Sequence of chain 1.B:
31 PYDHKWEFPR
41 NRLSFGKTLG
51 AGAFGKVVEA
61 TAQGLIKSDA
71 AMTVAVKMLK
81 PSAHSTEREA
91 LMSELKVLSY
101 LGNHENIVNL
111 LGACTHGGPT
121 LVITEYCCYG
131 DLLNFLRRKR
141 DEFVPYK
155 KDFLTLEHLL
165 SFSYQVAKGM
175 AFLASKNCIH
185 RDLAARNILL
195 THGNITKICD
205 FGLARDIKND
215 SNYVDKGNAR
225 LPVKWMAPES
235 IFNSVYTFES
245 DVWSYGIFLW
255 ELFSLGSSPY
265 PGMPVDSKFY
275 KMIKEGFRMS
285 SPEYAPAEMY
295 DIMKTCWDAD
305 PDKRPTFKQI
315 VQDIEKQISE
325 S

Binding-site contacts:
Ligand atom N1 contacts residue GLU94 of chain 1.B at 2.8 Å (salt-bridge).
Ligand atom C20 contacts residue GLU94 of chain 1.B at 3.6 Å.
Ligand atom O1 contacts residue VAL57 of chain 1.B at 3.5 Å.
Ligand atom C9 contacts residue LYS77 of chain 1.B at 3.6 Å.
Ligand atom N2 contacts residue ASP204 of chain 1.B at 3.5 Å (salt-bridge).
Ligand atom C23 contacts residue THR124 of chain 1.B at 3.2 Å.
Ligand atom C11 contacts residue GLU94 of chain 1.B at 3.6 Å.
Ligand atom C9 contacts residue GLU94 of chain 1.B at 3.4 Å.
Ligand atom O2 contacts residue VAL108 of chain 1.B at 3.0 Å.
Ligand atom C3 contacts residue PHE205 of chain 1.B at 3.5 Å (hydrophobic).
Ligand atom O2 contacts residue CYS203 of chain 1.B at 3.5 Å.
Ligand atom C2 contacts residue LEU49 of chain 1.B at 3.6 Å (hydrophobic).
Ligand atom C14 contacts residue ILE202 of chain 1.B at 3.4 Å (hydrophobic).
Ligand atom C23 contacts residue ALA75 of chain 1.B at 3.3 Å (hydrophobic).
Ligand atom O2 contacts residue ASP204 of chain 1.B at 3.4 Å (salt-bridge).
Ligand atom C contacts residue TYR126 of chain 1.B at 3.4 Å (hydrophobic).
Ligand atom C26 contacts residue CYS127 of chain 1.B at 3.6 Å (hydrophobic).
Ligand atom C21 contacts residue GLU94 of chain 1.B at 3.4 Å.
Ligand atom C10 contacts residue ASP204 of chain 1.B at 3.6 Å.
Ligand atom O contacts residue GLY130 of chain 1.B at 3.6 Å.
Ligand atom C7 contacts residue CYS203 of chain 1.B at 3.6 Å (hydrophobic).
Ligand atom C14 contacts residue ILE107 of chain 1.B at 3.4 Å (hydrophobic).
Ligand atom N contacts residue CYS203 of chain 1.B at 3.6 Å.
Ligand atom O3 contacts residue GLU94 of chain 1.B at 3.4 Å.
Ligand atom C10 contacts residue GLU94 of chain 1.B at 3.6 Å.
Ligand atom C24 contacts residue VAL57 of chain 1.B at 3.6 Å (hydrophobic).
Ligand atom C5 contacts residue LEU193 of chain 1.B at 3.6 Å (hydrophobic).
Ligand atom C contacts residue CYS127 of chain 1.B at 3.5 Å (hydrophobic).
Ligand atom C9 contacts residue ASP204 of chain 1.B at 3.4 Å.
Ligand atom C23 contacts residue VAL122 of chain 1.B at 3.5 Å (hydrophobic).
Ligand atom N contacts residue ASP204 of chain 1.B at 3.2 Å (salt-bridge).
Ligand atom C23 contacts residue LYS77 of chain 1.B at 3.5 Å.
Ligand atom C25 contacts residue LEU193 of chain 1.B at 3.4 Å (hydrophobic).
Ligand atom C contacts residue GLY130 of chain 1.B at 3.6 Å.
Ligand atom C28 contacts residue CYS127 of chain 1.B at 3.1 Å (hydrophobic).
Ligand atom C25 contacts residue ALA75 of chain 1.B at 3.6 Å (hydrophobic).
Ligand atom N3 contacts residue CYS127 of chain 1.B at 3.0 Å (h-bond).
Ligand atom C26 contacts residue GLU125 of chain 1.B at 3.2 Å.
Ligand atom O4 contacts residue LYS77 of chain 1.B at 3.5 Å.
Ligand atom C26 contacts residue ALA75 of chain 1.B at 3.5 Å (hydrophobic).

This protein binds this small molecule.
Small molecule (SMILES): CCC(=O)NCc1cc(C)cc(NC(=O)Cc2ncc(Oc3ccnc4cc(OC)ccc34)cc2OC)c1